A small-molecule ligand and the protein it binds are described below.
Small molecule (SMILES): Oc1cc(Cl)ccc1Oc1ccc(Cl)cc1Cl

Sequence of chain 2.B:
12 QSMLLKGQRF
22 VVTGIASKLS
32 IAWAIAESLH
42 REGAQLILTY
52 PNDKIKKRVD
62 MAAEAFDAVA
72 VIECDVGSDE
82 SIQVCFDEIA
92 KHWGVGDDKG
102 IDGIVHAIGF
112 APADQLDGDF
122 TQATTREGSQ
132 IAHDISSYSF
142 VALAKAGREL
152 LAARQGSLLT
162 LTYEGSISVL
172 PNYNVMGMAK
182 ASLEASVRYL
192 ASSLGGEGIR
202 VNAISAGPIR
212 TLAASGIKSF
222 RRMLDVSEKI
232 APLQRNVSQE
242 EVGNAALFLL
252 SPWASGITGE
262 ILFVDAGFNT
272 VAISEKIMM

Binding-site contacts:
Ligand atom O17 contacts residue LYS181 of chain 2.B at 3.8 Å.
Ligand atom C10 contacts residue GLY110 of chain 2.B at 3.5 Å.
Ligand atom C6 contacts residue NAD1 of chain 2.F at 3.4 Å.
Ligand atom O17 contacts residue NAD1 of chain 2.F at 2.7 Å (h-bond).
Ligand atom C1 contacts residue TYR174 of chain 2.B at 3.5 Å (hydrophobic).
Ligand atom CL14 contacts residue PHE221 of chain 2.B at 4.0 Å.
Ligand atom CL14 contacts residue TYR164 of chain 2.B at 3.3 Å.
Ligand atom C9 contacts residue GLY110 of chain 2.B at 3.9 Å.
Ligand atom C3 contacts residue NAD1 of chain 2.F at 3.2 Å.
Ligand atom C2 contacts residue NAD1 of chain 2.F at 3.4 Å.
Ligand atom C12 contacts residue LEU117 of chain 2.B at 3.7 Å (hydrophobic).
Ligand atom C8 contacts residue NAD1 of chain 2.F at 3.6 Å.
Ligand atom CL16 contacts residue GLY110 of chain 2.B at 3.4 Å.
Ligand atom C3 contacts residue ALA215 of chain 2.B at 3.7 Å (hydrophobic).
Ligand atom C10 contacts residue PHE111 of chain 2.B at 4.0 Å (hydrophobic).
Ligand atom C3 contacts residue ILE218 of chain 2.B at 3.9 Å (hydrophobic).
Ligand atom CL16 contacts residue ALA214 of chain 2.B at 3.4 Å.
Ligand atom C10 contacts residue ALA214 of chain 2.B at 3.8 Å (hydrophobic).
Ligand atom O7 contacts residue NAD1 of chain 2.F at 3.0 Å (h-bond).
Ligand atom C9 contacts residue ALA214 of chain 2.B at 3.4 Å (hydrophobic).
Ligand atom C1 contacts residue NAD1 of chain 2.F at 3.5 Å.
Ligand atom C13 contacts residue ILE218 of chain 2.B at 3.8 Å (hydrophobic).
Ligand atom CL14 contacts residue PRO209 of chain 2.B at 4.1 Å.
Ligand atom C8 contacts residue ALA214 of chain 2.B at 3.7 Å (hydrophobic).
Ligand atom CL15 contacts residue ALA112 of chain 2.B at 3.2 Å.
Ligand atom CL15 contacts residue LEU117 of chain 2.B at 3.9 Å.
Ligand atom C12 contacts residue MET177 of chain 2.B at 3.9 Å (hydrophobic).
Ligand atom C5 contacts residue NAD1 of chain 2.F at 3.5 Å.
Ligand atom C1 contacts residue TYR164 of chain 2.B at 3.8 Å (hydrophobic).
Ligand atom C6 contacts residue TYR174 of chain 2.B at 3.5 Å (hydrophobic).
Ligand atom C4 contacts residue NAD1 of chain 2.F at 3.5 Å.
Ligand atom C12 contacts residue ILE218 of chain 2.B at 4.2 Å (hydrophobic).
Ligand atom C4 contacts residue ILE218 of chain 2.B at 4.0 Å (hydrophobic).
Ligand atom O17 contacts residue TYR174 of chain 2.B at 2.4 Å (h-bond).
Ligand atom O7 contacts residue ALA214 of chain 2.B at 4.0 Å.
Ligand atom CL14 contacts residue NAD1 of chain 2.F at 3.4 Å.
Ligand atom C4 contacts residue ALA215 of chain 2.B at 3.8 Å (hydrophobic).
Ligand atom CL15 contacts residue PHE111 of chain 2.B at 4.0 Å.
Ligand atom CL16 contacts residue NAD1 of chain 2.F at 3.5 Å.
Ligand atom C9 contacts residue NAD1 of chain 2.F at 3.9 Å.